Binding-site contacts:
Ligand atom C1 contacts residue ASN99 of chain 12.B at 1.4 Å.
Ligand atom O7 contacts residue PHE97 of chain 12.B at 3.5 Å.
Ligand atom O7 contacts residue ASN99 of chain 12.B at 4.2 Å.
Ligand atom C2 contacts residue ASN99 of chain 12.B at 2.4 Å.
Ligand atom C8 contacts residue THR101 of chain 12.B at 3.5 Å.
Ligand atom C5 contacts residue ASN99 of chain 12.B at 3.7 Å.
Ligand atom C7 contacts residue ASN99 of chain 12.B at 3.8 Å.
Ligand atom O5 contacts residue PHE97 of chain 12.B at 4.0 Å.
Ligand atom C6 contacts residue PHE97 of chain 12.B at 3.7 Å (hydrophobic).
Ligand atom C7 contacts residue PHE97 of chain 12.B at 4.0 Å (hydrophobic).
Ligand atom C7 contacts residue THR101 of chain 12.B at 3.9 Å.
Ligand atom N2 contacts residue THR101 of chain 12.B at 3.2 Å (h-bond).
Ligand atom C2 contacts residue THR101 of chain 12.B at 4.2 Å.
Ligand atom C5 contacts residue PHE97 of chain 12.B at 3.8 Å (hydrophobic).
Ligand atom C8 contacts residue PHE97 of chain 12.B at 4.1 Å (hydrophobic).
Ligand atom C3 contacts residue ASN99 of chain 12.B at 3.8 Å.
Ligand atom C4 contacts residue ASN99 of chain 12.B at 4.2 Å.
Ligand atom C1 contacts residue THR101 of chain 12.B at 4.5 Å.
Ligand atom N2 contacts residue ASN99 of chain 12.B at 2.8 Å (h-bond).
Ligand atom C8 contacts residue ARG108 of chain 12.B at 4.1 Å.
Ligand atom O5 contacts residue ASN99 of chain 12.B at 2.4 Å (h-bond).
Ligand atom C8 contacts residue ASN99 of chain 12.B at 4.1 Å.

Sequence of chain 12.B:
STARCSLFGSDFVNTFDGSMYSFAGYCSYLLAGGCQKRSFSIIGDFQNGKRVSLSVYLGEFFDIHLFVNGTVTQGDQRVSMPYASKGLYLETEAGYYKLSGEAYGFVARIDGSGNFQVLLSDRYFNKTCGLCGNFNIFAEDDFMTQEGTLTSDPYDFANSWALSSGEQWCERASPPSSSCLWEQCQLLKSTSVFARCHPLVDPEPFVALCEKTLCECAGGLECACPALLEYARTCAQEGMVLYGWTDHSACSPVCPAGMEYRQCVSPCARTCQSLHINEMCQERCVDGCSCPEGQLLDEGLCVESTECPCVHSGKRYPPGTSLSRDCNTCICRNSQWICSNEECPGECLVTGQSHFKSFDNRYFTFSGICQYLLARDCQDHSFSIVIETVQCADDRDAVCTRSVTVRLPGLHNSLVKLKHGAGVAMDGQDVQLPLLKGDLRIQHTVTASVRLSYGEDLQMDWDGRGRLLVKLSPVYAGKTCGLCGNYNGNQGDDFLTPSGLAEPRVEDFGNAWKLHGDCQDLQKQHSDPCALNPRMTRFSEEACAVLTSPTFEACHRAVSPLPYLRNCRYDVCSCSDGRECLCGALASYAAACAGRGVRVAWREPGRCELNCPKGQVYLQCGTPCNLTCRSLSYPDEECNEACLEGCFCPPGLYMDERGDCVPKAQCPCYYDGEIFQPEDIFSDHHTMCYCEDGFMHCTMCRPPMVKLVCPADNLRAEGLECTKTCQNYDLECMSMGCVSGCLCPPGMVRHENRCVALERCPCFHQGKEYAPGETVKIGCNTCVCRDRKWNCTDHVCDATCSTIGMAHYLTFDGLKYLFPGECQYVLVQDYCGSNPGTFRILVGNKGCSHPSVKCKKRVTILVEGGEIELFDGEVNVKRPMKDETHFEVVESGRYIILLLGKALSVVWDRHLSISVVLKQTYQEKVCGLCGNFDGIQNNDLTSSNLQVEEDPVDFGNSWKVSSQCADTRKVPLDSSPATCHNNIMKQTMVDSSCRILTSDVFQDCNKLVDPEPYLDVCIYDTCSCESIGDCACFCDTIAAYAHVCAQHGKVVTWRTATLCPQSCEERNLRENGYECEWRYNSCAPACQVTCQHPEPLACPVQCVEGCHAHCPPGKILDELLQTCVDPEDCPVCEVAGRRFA

The protein below binds the small molecule below.
Small molecule (SMILES): CC(=O)N[C@H]1[C@H](O[C@H]2[C@H](O)[C@@H](NC(C)=O)CO[C@@H]2CO)O[C@H](CO)[C@@H](O[C@@H]2O[C@H](CO)[C@@H](O)[C@H](O)[C@@H]2O)[C@@H]1O